Sequence of chain 3.B:
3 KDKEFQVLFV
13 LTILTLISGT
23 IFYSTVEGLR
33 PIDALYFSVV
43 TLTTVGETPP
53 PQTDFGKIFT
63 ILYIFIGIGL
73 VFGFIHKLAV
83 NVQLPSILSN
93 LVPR

Sequence of chain 1.B:
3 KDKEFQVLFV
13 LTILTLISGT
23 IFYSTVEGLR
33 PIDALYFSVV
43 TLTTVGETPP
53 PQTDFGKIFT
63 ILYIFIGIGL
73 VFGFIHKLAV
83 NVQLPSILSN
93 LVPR

Binding-site contacts:
Ligand atom C contacts residue GLY71 of chain 1.B at 4.4 Å.
Ligand atom C contacts residue HIS78 of chain 3.B at 4.3 Å.
Ligand atom OXT contacts residue GLY75 of chain 1.B at 4.2 Å.
Ligand atom O contacts residue HIS78 of chain 3.B at 4.0 Å.
Ligand atom OXT contacts residue GLY71 of chain 1.B at 3.9 Å.
Ligand atom N contacts residue HIS78 of chain 3.B at 4.4 Å.
Ligand atom CA contacts residue HIS78 of chain 3.B at 3.6 Å.
Ligand atom OXT contacts residue PHE74 of chain 1.B at 3.6 Å.
Ligand atom O contacts residue GLY71 of chain 1.B at 4.5 Å.
Ligand atom N contacts residue PHE74 of chain 3.B at 4.2 Å.

This small molecule binds to this protein.
Small molecule (SMILES): NCC(=O)O